Sequence of chain 1.A:
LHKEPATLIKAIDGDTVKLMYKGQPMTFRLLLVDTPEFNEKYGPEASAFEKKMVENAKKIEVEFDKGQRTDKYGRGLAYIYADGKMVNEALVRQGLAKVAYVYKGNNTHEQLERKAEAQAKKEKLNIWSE

Binding-site contacts:
Ligand atom O5P contacts residue ARG35 of chain 1.A at 2.9 Å (salt-bridge).
Ligand atom O4' contacts residue TYR79 of chain 1.A at 4.0 Å.
Ligand atom O5' contacts residue ARG35 of chain 1.A at 3.9 Å.
Ligand atom C5M contacts residue LEU36 of chain 1.A at 3.8 Å (hydrophobic).
Ligand atom O2 contacts residue ASP77 of chain 1.A at 3.7 Å.
Ligand atom P1 contacts residue LYS78 of chain 1.A at 3.9 Å.
Ligand atom C2' contacts residue TYR107 of chain 1.A at 3.6 Å (hydrophobic).
Ligand atom C5' contacts residue TYR107 of chain 1.A at 3.4 Å (hydrophobic).
Ligand atom N3 contacts residue LEU83 of chain 1.A at 3.7 Å.
Ligand atom C4 contacts residue LEU83 of chain 1.A at 3.6 Å (hydrophobic).
Ligand atom P1 contacts residue TYR79 of chain 1.A at 3.5 Å.
Ligand atom O4P contacts residue ARG81 of chain 1.A at 2.8 Å (salt-bridge).
Ligand atom C2' contacts residue TYR109 of chain 1.A at 3.6 Å (hydrophobic).
Ligand atom C5M contacts residue TYR107 of chain 1.A at 3.6 Å (hydrophobic).
Ligand atom C4 contacts residue TYR109 of chain 1.A at 3.6 Å (hydrophobic).
Ligand atom C2 contacts residue ASP77 of chain 1.A at 3.9 Å.
Ligand atom C4' contacts residue TYR79 of chain 1.A at 3.8 Å (hydrophobic).
Ligand atom C2 contacts residue TYR109 of chain 1.A at 3.6 Å (hydrophobic).
Ligand atom O5P contacts residue ASP40 of chain 1.A at 3.4 Å (salt-bridge).
Ligand atom O1P contacts residue LYS78 of chain 1.A at 2.6 Å (salt-bridge).
Ligand atom C5M contacts residue ARG35 of chain 1.A at 3.7 Å.
Ligand atom O5P contacts residue TYR107 of chain 1.A at 3.9 Å.
Ligand atom O2P contacts residue TYR79 of chain 1.A at 3.4 Å (h-bond).
Ligand atom O3' contacts residue TYR79 of chain 1.A at 3.6 Å.
Ligand atom C3' contacts residue TYR107 of chain 1.A at 3.8 Å (hydrophobic).
Ligand atom N3 contacts residue TYR109 of chain 1.A at 3.4 Å.
Ligand atom O2 contacts residue TYR109 of chain 1.A at 3.6 Å.
Ligand atom O1P contacts residue TYR79 of chain 1.A at 2.5 Å (h-bond).
Ligand atom O5' contacts residue ARG81 of chain 1.A at 3.1 Å (salt-bridge).
Ligand atom C4' contacts residue ARG81 of chain 1.A at 3.9 Å.
Ligand atom C5 contacts residue TYR107 of chain 1.A at 3.9 Å (hydrophobic).
Ligand atom O4 contacts residue LEU37 of chain 1.A at 3.8 Å.
Ligand atom O4 contacts residue TYR109 of chain 1.A at 3.8 Å.
Ligand atom O4P contacts residue ARG35 of chain 1.A at 3.0 Å (salt-bridge).
Ligand atom C5 contacts residue LEU83 of chain 1.A at 3.9 Å (hydrophobic).
Ligand atom O4' contacts residue ARG81 of chain 1.A at 3.0 Å (salt-bridge).
Ligand atom O4 contacts residue LEU83 of chain 1.A at 3.6 Å.
Ligand atom O5P contacts residue CA1 of chain 1.B at 3.2 Å.
Ligand atom P2 contacts residue ARG81 of chain 1.A at 3.9 Å.
Ligand atom P2 contacts residue ARG35 of chain 1.A at 3.5 Å.

This small molecule binds to this protein.
Small molecule (SMILES): Cc1cn([C@H]2C[C@H](OP(=O)(O)O)[C@@H](COP(=O)(O)O)O2)c(=O)[nH]c1=O